Binding-site contacts:
Ligand atom O contacts residue PHE124 of chain 1.B at 4.2 Å.
Ligand atom CE3 contacts residue LLP319 of chain 1.A at 3.9 Å.
Ligand atom C contacts residue PHE100 of chain 1.A at 4.0 Å (hydrophobic).
Ligand atom CD2 contacts residue LLP319 of chain 1.A at 3.7 Å.
Ligand atom CH2 contacts residue HIS318 of chain 1.A at 3.8 Å.
Ligand atom CB contacts residue PHE101 of chain 1.A at 4.0 Å (hydrophobic).
Ligand atom CG contacts residue LLP319 of chain 1.A at 3.7 Å.
Ligand atom CD1 contacts residue PHE124 of chain 1.B at 4.2 Å (hydrophobic).
Ligand atom CD1 contacts residue LLP319 of chain 1.A at 3.4 Å.
Ligand atom CB contacts residue PHE100 of chain 1.A at 3.1 Å (hydrophobic).
Ligand atom CZ2 contacts residue HIS318 of chain 1.A at 4.1 Å.
Ligand atom CE3 contacts residue PHE101 of chain 1.A at 3.6 Å (hydrophobic).
Ligand atom OXT contacts residue PHE100 of chain 1.A at 4.4 Å.
Ligand atom CZ2 contacts residue GLY370 of chain 1.B at 4.4 Å.
Ligand atom N contacts residue THR262 of chain 1.A at 3.1 Å.
Ligand atom CA contacts residue THR262 of chain 1.A at 4.2 Å.
Ligand atom CE2 contacts residue LLP319 of chain 1.A at 3.4 Å.
Ligand atom NE1 contacts residue THR369 of chain 1.B at 3.8 Å.
Ligand atom CD1 contacts residue THR369 of chain 1.B at 3.9 Å.
Ligand atom CB contacts residue PHE124 of chain 1.B at 4.3 Å (hydrophobic).
Ligand atom CH2 contacts residue VAL122 of chain 1.B at 4.0 Å (hydrophobic).
Ligand atom CZ3 contacts residue TRP92 of chain 1.A at 4.3 Å (hydrophobic).
Ligand atom CA contacts residue PHE100 of chain 1.A at 3.7 Å (hydrophobic).
Ligand atom C contacts residue THR262 of chain 1.A at 4.3 Å.
Ligand atom CZ2 contacts residue LLP319 of chain 1.A at 3.7 Å.
Ligand atom CE2 contacts residue VAL122 of chain 1.B at 4.3 Å (hydrophobic).
Ligand atom CZ3 contacts residue PHE101 of chain 1.A at 4.1 Å (hydrophobic).
Ligand atom CG contacts residue PHE124 of chain 1.B at 4.0 Å (hydrophobic).
Ligand atom NE1 contacts residue LLP319 of chain 1.A at 3.3 Å.
Ligand atom CZ2 contacts residue VAL122 of chain 1.B at 4.1 Å (hydrophobic).
Ligand atom OXT contacts residue THR262 of chain 1.A at 3.8 Å.
Ligand atom O contacts residue PHE100 of chain 1.A at 4.1 Å.
Ligand atom CZ3 contacts residue VAL122 of chain 1.B at 3.9 Å (hydrophobic).
Ligand atom CE3 contacts residue TRP92 of chain 1.A at 4.0 Å (hydrophobic).
Ligand atom CZ3 contacts residue LLP319 of chain 1.A at 3.9 Å.
Ligand atom NE1 contacts residue GLY370 of chain 1.B at 4.4 Å.
Ligand atom N contacts residue LLP319 of chain 1.A at 3.5 Å.
Ligand atom CD2 contacts residue PHE124 of chain 1.B at 4.3 Å (hydrophobic).
Ligand atom CH2 contacts residue LLP319 of chain 1.A at 3.8 Å.
Ligand atom N contacts residue PHE101 of chain 1.A at 3.8 Å.

Sequence of chain 1.A:
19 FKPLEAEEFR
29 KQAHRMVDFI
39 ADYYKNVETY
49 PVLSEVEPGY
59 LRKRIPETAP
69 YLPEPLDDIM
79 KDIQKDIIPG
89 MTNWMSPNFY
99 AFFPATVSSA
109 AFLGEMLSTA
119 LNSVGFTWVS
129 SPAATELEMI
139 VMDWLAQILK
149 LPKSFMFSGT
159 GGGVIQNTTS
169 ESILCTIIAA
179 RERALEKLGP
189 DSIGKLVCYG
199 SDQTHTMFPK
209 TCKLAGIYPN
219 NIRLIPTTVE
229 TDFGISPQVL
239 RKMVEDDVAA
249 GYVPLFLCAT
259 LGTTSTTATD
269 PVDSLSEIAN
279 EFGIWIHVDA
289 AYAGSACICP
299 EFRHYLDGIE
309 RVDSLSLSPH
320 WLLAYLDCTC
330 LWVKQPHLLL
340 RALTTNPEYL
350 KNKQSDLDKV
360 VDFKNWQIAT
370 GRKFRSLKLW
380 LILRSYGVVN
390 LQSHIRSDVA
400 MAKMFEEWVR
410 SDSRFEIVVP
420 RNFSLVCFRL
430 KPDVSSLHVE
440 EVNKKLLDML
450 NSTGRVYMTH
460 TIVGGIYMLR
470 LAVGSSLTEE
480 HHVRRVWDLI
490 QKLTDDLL

Sequence of chain 1.B:
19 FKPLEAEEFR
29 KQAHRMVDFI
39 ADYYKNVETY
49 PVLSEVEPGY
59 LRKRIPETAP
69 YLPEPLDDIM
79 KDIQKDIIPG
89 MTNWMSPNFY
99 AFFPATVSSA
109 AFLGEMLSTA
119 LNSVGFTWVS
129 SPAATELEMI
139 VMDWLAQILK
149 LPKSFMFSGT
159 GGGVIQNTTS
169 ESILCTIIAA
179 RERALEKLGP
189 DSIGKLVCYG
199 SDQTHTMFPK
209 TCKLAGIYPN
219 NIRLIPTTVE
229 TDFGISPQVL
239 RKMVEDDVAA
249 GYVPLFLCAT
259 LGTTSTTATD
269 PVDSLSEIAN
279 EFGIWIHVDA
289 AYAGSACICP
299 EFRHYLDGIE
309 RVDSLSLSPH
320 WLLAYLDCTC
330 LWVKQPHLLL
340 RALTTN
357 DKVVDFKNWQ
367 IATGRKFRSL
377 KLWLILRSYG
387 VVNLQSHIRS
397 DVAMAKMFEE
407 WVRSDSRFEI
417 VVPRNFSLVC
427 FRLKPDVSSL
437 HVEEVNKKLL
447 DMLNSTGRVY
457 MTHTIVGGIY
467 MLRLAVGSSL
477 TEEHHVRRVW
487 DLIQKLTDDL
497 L

This protein binds this small molecule.
Small molecule (SMILES): N[C@@H](Cc1c[nH]c2ccccc12)C(=O)O